Sequence of chain 1.A:
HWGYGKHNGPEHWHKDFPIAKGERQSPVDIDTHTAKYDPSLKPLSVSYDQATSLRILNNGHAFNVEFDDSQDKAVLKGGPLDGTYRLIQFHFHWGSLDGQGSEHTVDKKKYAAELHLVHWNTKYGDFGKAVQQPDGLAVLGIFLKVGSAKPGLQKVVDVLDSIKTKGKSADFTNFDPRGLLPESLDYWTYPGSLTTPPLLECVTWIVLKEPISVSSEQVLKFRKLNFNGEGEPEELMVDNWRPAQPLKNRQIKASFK

The small molecule below binds the protein below.
Small molecule (SMILES): NS(=O)(=O)/N=C1/NCCO1

Binding-site contacts:
Ligand atom C2 contacts residue LEU197 of chain 1.A at 3.7 Å (hydrophobic).
Ligand atom N8 contacts residue HIS119 of chain 1.A at 3.3 Å (h-bond).
Ligand atom N3 contacts residue ZN1 of chain 1.C at 4.1 Å.
Ligand atom S7 contacts residue HIS94 of chain 1.A at 3.8 Å.
Ligand atom O9 contacts residue HIS94 of chain 1.A at 3.1 Å.
Ligand atom O9 contacts residue HIS119 of chain 1.A at 3.8 Å.
Ligand atom O9 contacts residue ZN1 of chain 1.C at 3.1 Å.
Ligand atom C5 contacts residue GLN92 of chain 1.A at 4.2 Å.
Ligand atom O9 contacts residue VAL121 of chain 1.A at 3.8 Å.
Ligand atom O10 contacts residue ZN1 of chain 1.C at 4.1 Å.
Ligand atom N1 contacts residue LEU197 of chain 1.A at 3.9 Å.
Ligand atom O4 contacts residue VAL121 of chain 1.A at 3.8 Å.
Ligand atom N3 contacts residue HIS94 of chain 1.A at 4.3 Å.
Ligand atom O4 contacts residue HIS94 of chain 1.A at 4.0 Å.
Ligand atom C2 contacts residue THR199 of chain 1.A at 3.6 Å.
Ligand atom S7 contacts residue ZN1 of chain 1.C at 3.0 Å.
Ligand atom N3 contacts residue THR199 of chain 1.A at 3.3 Å (h-bond).
Ligand atom N8 contacts residue THR199 of chain 1.A at 4.3 Å.
Ligand atom N8 contacts residue HIS94 of chain 1.A at 3.2 Å (h-bond).
Ligand atom S7 contacts residue HIS119 of chain 1.A at 4.0 Å.
Ligand atom C6 contacts residue VAL121 of chain 1.A at 4.0 Å (hydrophobic).
Ligand atom O4 contacts residue GLN92 of chain 1.A at 3.9 Å.
Ligand atom N8 contacts residue THR198 of chain 1.A at 2.8 Å (h-bond).
Ligand atom O10 contacts residue LEU197 of chain 1.A at 3.2 Å.
Ligand atom C6 contacts residue LEU197 of chain 1.A at 4.0 Å (hydrophobic).
Ligand atom O10 contacts residue SER196 of chain 1.A at 4.2 Å.
Ligand atom O10 contacts residue TRP208 of chain 1.A at 3.8 Å.
Ligand atom C2 contacts residue HIS94 of chain 1.A at 4.3 Å.
Ligand atom C6 contacts residue GLN92 of chain 1.A at 3.7 Å.
Ligand atom N3 contacts residue LEU197 of chain 1.A at 3.9 Å.
Ligand atom S7 contacts residue THR198 of chain 1.A at 3.8 Å.
Ligand atom N8 contacts residue HIS96 of chain 1.A at 3.3 Å (h-bond).
Ligand atom N8 contacts residue GLU106 of chain 1.A at 4.2 Å.
Ligand atom O4 contacts residue LEU197 of chain 1.A at 3.8 Å.
Ligand atom C5 contacts residue LEU197 of chain 1.A at 4.3 Å (hydrophobic).
Ligand atom N8 contacts residue ZN1 of chain 1.C at 1.9 Å.
Ligand atom N1 contacts residue THR199 of chain 1.A at 3.2 Å (h-bond).
Ligand atom C6 contacts residue PHE130 of chain 1.A at 4.2 Å (hydrophobic).
Ligand atom O10 contacts residue THR198 of chain 1.A at 2.9 Å (h-bond).
Ligand atom N3 contacts residue THR198 of chain 1.A at 4.0 Å.